The protein below binds the small molecule below.
Small molecule (SMILES): N[C@@H](Cc1cc(I)c(Oc2cc(I)c(O)c(I)c2)c(I)c1)C(=O)O

Sequence of chain 1.A:
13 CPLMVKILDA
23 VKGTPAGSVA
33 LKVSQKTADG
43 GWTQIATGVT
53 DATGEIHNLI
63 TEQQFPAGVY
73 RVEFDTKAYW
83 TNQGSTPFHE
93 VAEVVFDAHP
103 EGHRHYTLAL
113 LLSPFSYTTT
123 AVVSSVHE

Binding-site contacts:
Ligand atom I5' contacts residue LYS18 of chain 1.A at 4.1 Å.
Ligand atom C contacts residue GLU57 of chain 1.C at 3.6 Å.
Ligand atom C2 contacts residue LYS18 of chain 1.C at 3.9 Å.
Ligand atom C3 contacts residue LYS18 of chain 1.C at 4.0 Å.
Ligand atom C3' contacts residue ALA111 of chain 1.C at 3.7 Å (hydrophobic).
Ligand atom I3' contacts residue LEU112 of chain 1.C at 3.5 Å.
Ligand atom C5' contacts residue LEU20 of chain 1.A at 3.5 Å (hydrophobic).
Ligand atom I3' contacts residue LEU113 of chain 1.C at 4.1 Å.
Ligand atom C6' contacts residue ALA111 of chain 1.A at 4.1 Å (hydrophobic).
Ligand atom C3' contacts residue LEU20 of chain 1.C at 3.8 Å (hydrophobic).
Ligand atom I3 contacts residue THR109 of chain 1.C at 4.1 Å.
Ligand atom CA contacts residue GLU57 of chain 1.C at 3.5 Å.
Ligand atom C4 contacts residue LYS18 of chain 1.C at 3.9 Å.
Ligand atom I3' contacts residue LEU20 of chain 1.C at 3.7 Å.
Ligand atom N contacts residue GLU57 of chain 1.C at 3.2 Å (salt-bridge).
Ligand atom O4 contacts residue LYS18 of chain 1.A at 3.5 Å.
Ligand atom C7 contacts residue GLU57 of chain 1.C at 3.1 Å.
Ligand atom I5' contacts residue LEU20 of chain 1.A at 3.7 Å.
Ligand atom I3 contacts residue VAL124 of chain 1.C at 4.1 Å.
Ligand atom C1' contacts residue LYS18 of chain 1.A at 4.2 Å.
Ligand atom O contacts residue GLU57 of chain 1.C at 3.0 Å (salt-bridge).
Ligand atom I5' contacts residue LEU112 of chain 1.A at 3.4 Å.
Ligand atom C6' contacts residue LYS18 of chain 1.A at 3.9 Å.
Ligand atom C2' contacts residue LEU20 of chain 1.C at 4.0 Å (hydrophobic).
Ligand atom C1 contacts residue LYS18 of chain 1.C at 3.7 Å.
Ligand atom I5' contacts residue ALA111 of chain 1.A at 3.9 Å.
Ligand atom I3' contacts residue ALA111 of chain 1.C at 3.6 Å.
Ligand atom I3' contacts residue LYS18 of chain 1.C at 3.5 Å.
Ligand atom C6 contacts residue LYS18 of chain 1.C at 3.3 Å.
Ligand atom C2' contacts residue LYS18 of chain 1.C at 3.9 Å.
Ligand atom C4 contacts residue LYS18 of chain 1.A at 4.1 Å.
Ligand atom C6' contacts residue LEU20 of chain 1.A at 3.5 Å (hydrophobic).
Ligand atom C1 contacts residue GLU57 of chain 1.C at 4.3 Å.
Ligand atom I5 contacts residue THR109 of chain 1.A at 4.2 Å.
Ligand atom C7 contacts residue LYS18 of chain 1.C at 3.9 Å.
Ligand atom I5' contacts residue LEU113 of chain 1.A at 3.6 Å.
Ligand atom C2' contacts residue ALA111 of chain 1.C at 4.1 Å (hydrophobic).
Ligand atom C5 contacts residue LYS18 of chain 1.C at 3.9 Å.
Ligand atom N contacts residue MET16 of chain 1.C at 3.8 Å.
Ligand atom C5' contacts residue ALA111 of chain 1.A at 3.9 Å (hydrophobic).

Sequence of chain 1.C:
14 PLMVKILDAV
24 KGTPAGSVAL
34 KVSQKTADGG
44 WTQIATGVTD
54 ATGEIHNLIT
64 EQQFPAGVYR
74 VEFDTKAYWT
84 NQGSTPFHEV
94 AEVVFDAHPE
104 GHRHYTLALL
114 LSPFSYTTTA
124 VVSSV